Sequence of chain 3.A:
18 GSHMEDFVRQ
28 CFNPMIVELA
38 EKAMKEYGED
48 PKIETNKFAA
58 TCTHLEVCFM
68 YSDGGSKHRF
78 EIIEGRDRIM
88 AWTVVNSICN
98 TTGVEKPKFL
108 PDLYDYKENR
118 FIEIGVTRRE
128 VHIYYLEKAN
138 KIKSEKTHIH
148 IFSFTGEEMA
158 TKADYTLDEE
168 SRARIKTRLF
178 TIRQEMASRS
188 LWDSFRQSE

This small molecule binds to this protein.
Small molecule (SMILES): O=C1CCCN1CC[C@H](C[C@H](C[C@@H](CCN1CCCC1=O)N1CCCC1=O)N1CCCC1=O)N1C=CCC1=O

Binding-site contacts:
Ligand atom O54 contacts residue LEU36 of chain 3.A at 4.5 Å.
Ligand atom C04 contacts residue PHE66 of chain 3.A at 4.3 Å (hydrophobic).
Ligand atom C01 contacts residue ASP70 of chain 3.A at 4.0 Å.
Ligand atom O12 contacts residue PHE66 of chain 3.A at 4.1 Å.
Ligand atom C45 contacts residue GLU81 of chain 3.A at 4.1 Å.
Ligand atom C79 contacts residue ILE79 of chain 3.A at 4.1 Å (hydrophobic).
Ligand atom N07 contacts residue PHE66 of chain 3.A at 4.1 Å.
Ligand atom O54 contacts residue GLU81 of chain 3.A at 3.5 Å (salt-bridge).
Ligand atom C44 contacts residue ILE79 of chain 3.A at 4.3 Å (hydrophobic).
Ligand atom C38 contacts residue PHE66 of chain 3.A at 3.9 Å (hydrophobic).
Ligand atom C15 contacts residue PHE66 of chain 3.A at 3.8 Å (hydrophobic).
Ligand atom C35 contacts residue MET32 of chain 3.A at 3.5 Å (hydrophobic).
Ligand atom C41 contacts residue MET32 of chain 3.A at 4.0 Å (hydrophobic).
Ligand atom C01 contacts residue PHE66 of chain 3.A at 3.8 Å (hydrophobic).
Ligand atom C09 contacts residue PHE66 of chain 3.A at 3.9 Å (hydrophobic).
Ligand atom O54 contacts residue GLY82 of chain 3.A at 3.3 Å.
Ligand atom O54 contacts residue PHE66 of chain 3.A at 4.0 Å.
Ligand atom C48 contacts residue ARG83 of chain 3.A at 4.2 Å.
Ligand atom C41 contacts residue PHE66 of chain 3.A at 4.3 Å (hydrophobic).
Ligand atom C09 contacts residue MET67 of chain 3.A at 4.3 Å (hydrophobic).
Ligand atom C15 contacts residue MET32 of chain 3.A at 3.5 Å (hydrophobic).
Ligand atom C45 contacts residue ARG83 of chain 3.A at 3.9 Å.
Ligand atom C44 contacts residue GLU81 of chain 3.A at 4.0 Å.
Ligand atom C38 contacts residue MET32 of chain 3.A at 3.8 Å (hydrophobic).
Ligand atom C18 contacts residue MET32 of chain 3.A at 3.5 Å (hydrophobic).
Ligand atom C08 contacts residue PHE66 of chain 3.A at 3.8 Å (hydrophobic).
Ligand atom C44 contacts residue GLY82 of chain 3.A at 4.4 Å.
Ligand atom C82 contacts residue ILE79 of chain 3.A at 4.4 Å (hydrophobic).
Ligand atom C48 contacts residue ILE79 of chain 3.A at 4.2 Å (hydrophobic).
Ligand atom C51 contacts residue ILE79 of chain 3.A at 4.3 Å (hydrophobic).
Ligand atom C13 contacts residue MET32 of chain 3.A at 4.1 Å (hydrophobic).
Ligand atom C55 contacts residue MET32 of chain 3.A at 3.9 Å (hydrophobic).
Ligand atom O54 contacts residue ARG83 of chain 3.A at 3.9 Å.
Ligand atom O12 contacts residue ILE33 of chain 3.A at 3.8 Å.
Ligand atom C21 contacts residue MET32 of chain 3.A at 4.4 Å (hydrophobic).
Ligand atom C44 contacts residue PHE66 of chain 3.A at 4.4 Å (hydrophobic).
Ligand atom C45 contacts residue ILE79 of chain 3.A at 3.8 Å (hydrophobic).